This protein binds this small molecule.
Small molecule (SMILES): CC(=O)N[C@@H]1[C@@H](O)[C@H](O)[C@@H](CO)O[C@H]1O

Binding-site contacts:
Ligand atom C3 contacts residue ASN87 of chain 52.D at 3.8 Å.
Ligand atom O6 contacts residue LEU91 of chain 52.D at 4.0 Å.
Ligand atom C5 contacts residue ASN87 of chain 52.D at 3.7 Å.
Ligand atom C6 contacts residue LEU151 of chain 52.D at 3.7 Å (hydrophobic).
Ligand atom O7 contacts residue ASN87 of chain 52.D at 4.1 Å.
Ligand atom C6 contacts residue SER89 of chain 52.D at 3.6 Å.
Ligand atom O6 contacts residue LEU151 of chain 52.D at 3.4 Å.
Ligand atom N2 contacts residue ILE155 of chain 52.D at 4.1 Å.
Ligand atom C2 contacts residue ASN87 of chain 52.D at 2.4 Å.
Ligand atom C1 contacts residue SER89 of chain 52.D at 3.3 Å.
Ligand atom C5 contacts residue SER89 of chain 52.D at 3.3 Å.
Ligand atom C8 contacts residue ILE155 of chain 52.D at 3.7 Å (hydrophobic).
Ligand atom O5 contacts residue SER89 of chain 52.D at 2.8 Å (h-bond).
Ligand atom O5 contacts residue ASN87 of chain 52.D at 2.3 Å (h-bond).
Ligand atom C6 contacts residue LEU91 of chain 52.D at 4.2 Å (hydrophobic).
Ligand atom C4 contacts residue ASN87 of chain 52.D at 4.2 Å.
Ligand atom C7 contacts residue ASN87 of chain 52.D at 3.8 Å.
Ligand atom C5 contacts residue LEU151 of chain 52.D at 3.8 Å (hydrophobic).
Ligand atom C3 contacts residue LEU151 of chain 52.D at 4.2 Å (hydrophobic).
Ligand atom O4 contacts residue LEU151 of chain 52.D at 3.3 Å.
Ligand atom C1 contacts residue ASN87 of chain 52.D at 1.4 Å.
Ligand atom O6 contacts residue SER89 of chain 52.D at 2.8 Å (h-bond).
Ligand atom C7 contacts residue ILE155 of chain 52.D at 4.3 Å (hydrophobic).
Ligand atom C4 contacts residue LEU151 of chain 52.D at 4.0 Å (hydrophobic).
Ligand atom N2 contacts residue ASN87 of chain 52.D at 2.9 Å (h-bond).

Sequence of chain 52.D:
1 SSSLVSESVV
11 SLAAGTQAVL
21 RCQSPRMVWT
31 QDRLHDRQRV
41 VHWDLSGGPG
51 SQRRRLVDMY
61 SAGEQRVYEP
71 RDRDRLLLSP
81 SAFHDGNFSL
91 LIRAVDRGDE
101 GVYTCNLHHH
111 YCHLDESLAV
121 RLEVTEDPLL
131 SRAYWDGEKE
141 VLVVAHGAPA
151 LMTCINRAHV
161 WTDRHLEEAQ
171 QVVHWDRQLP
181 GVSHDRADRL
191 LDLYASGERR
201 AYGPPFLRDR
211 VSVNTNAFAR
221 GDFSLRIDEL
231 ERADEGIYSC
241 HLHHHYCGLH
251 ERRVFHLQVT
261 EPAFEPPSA